Binding-site contacts:
Ligand atom O1P contacts residue LYS50 of chain 1.A at 2.9 Å (salt-bridge).
Ligand atom O28 contacts residue SER132 of chain 1.A at 2.7 Å (h-bond).
Ligand atom C8A contacts residue ARG102 of chain 1.A at 3.6 Å.
Ligand atom C5M contacts residue SER112 of chain 1.A at 3.5 Å.
Ligand atom N2A contacts residue GLU137 of chain 1.A at 2.8 Å (salt-bridge).
Ligand atom C8 contacts residue SER132 of chain 1.A at 3.3 Å.
Ligand atom O18 contacts residue ASP23 of chain 1.B at 2.8 Å (salt-bridge).
Ligand atom C7 contacts residue GLY111 of chain 1.A at 3.4 Å.
Ligand atom O4S contacts residue GLY22 of chain 1.B at 2.9 Å (h-bond).
Ligand atom C2 contacts residue ARG104 of chain 1.A at 3.6 Å.
Ligand atom C4 contacts residue ARG104 of chain 1.A at 3.7 Å.
Ligand atom O2P contacts residue LYS50 of chain 1.A at 3.2 Å (salt-bridge).
Ligand atom O4S contacts residue ARG21 of chain 1.B at 3.3 Å.
Ligand atom C5 contacts residue ARG104 of chain 1.A at 3.7 Å.
Ligand atom O28 contacts residue ASP23 of chain 1.B at 3.5 Å (salt-bridge).
Ligand atom O2 contacts residue ARG20 of chain 1.B at 2.6 Å (salt-bridge).
Ligand atom O6A contacts residue ARG102 of chain 1.A at 3.2 Å (salt-bridge).
Ligand atom O3S contacts residue ARG21 of chain 1.B at 2.8 Å (salt-bridge).
Ligand atom C7 contacts residue ASP23 of chain 1.B at 3.1 Å.
Ligand atom C5M contacts residue GLY103 of chain 1.A at 3.5 Å.
Ligand atom O18 contacts residue GLY22 of chain 1.B at 3.4 Å.
Ligand atom O28 contacts residue SER131 of chain 1.A at 3.5 Å.
Ligand atom O18 contacts residue SER132 of chain 1.A at 2.7 Å (h-bond).
Ligand atom N7A contacts residue ARG102 of chain 1.A at 2.9 Å (salt-bridge).
Ligand atom N1 contacts residue ARG104 of chain 1.A at 3.5 Å.
Ligand atom C3M contacts residue ASP77 of chain 1.A at 3.3 Å.
Ligand atom P1 contacts residue LYS50 of chain 1.A at 3.6 Å.
Ligand atom O3P contacts residue GLY103 of chain 1.A at 3.6 Å.
Ligand atom N1 contacts residue ASP23 of chain 1.B at 2.8 Å (salt-bridge).
Ligand atom C8 contacts residue ASP23 of chain 1.B at 3.2 Å.
Ligand atom O1P contacts residue ARG102 of chain 1.A at 3.0 Å (salt-bridge).
Ligand atom O6A contacts residue HIS135 of chain 1.A at 3.3 Å.
Ligand atom C6 contacts residue ASP23 of chain 1.B at 3.5 Å.
Ligand atom O2 contacts residue ARG104 of chain 1.A at 2.8 Å (salt-bridge).
Ligand atom C5M contacts residue ARG102 of chain 1.A at 3.5 Å.
Ligand atom O6A contacts residue ARG142 of chain 1.A at 3.1 Å.
Ligand atom O2S contacts residue ARG21 of chain 1.B at 3.1 Å (salt-bridge).
Ligand atom O3P contacts residue ARG104 of chain 1.A at 3.6 Å (salt-bridge).
Ligand atom N1A contacts residue GLU137 of chain 1.A at 2.9 Å (salt-bridge).
Ligand atom C2A contacts residue GLU137 of chain 1.A at 3.3 Å.

This protein binds this small molecule.
Small molecule (SMILES): Cc1c(O)nc(CC(=O)O)c(C)c1O[P](=O)(O)OCC1OC(n2cnc3c(=O)[nH]c(N)nc32)[C@H](O)[C@@H]1O

Sequence of chain 1.A:
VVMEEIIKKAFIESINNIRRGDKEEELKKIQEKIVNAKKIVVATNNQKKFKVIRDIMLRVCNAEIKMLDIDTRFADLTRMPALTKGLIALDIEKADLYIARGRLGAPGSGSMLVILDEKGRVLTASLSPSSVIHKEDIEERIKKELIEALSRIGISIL

Sequence of chain 1.B:
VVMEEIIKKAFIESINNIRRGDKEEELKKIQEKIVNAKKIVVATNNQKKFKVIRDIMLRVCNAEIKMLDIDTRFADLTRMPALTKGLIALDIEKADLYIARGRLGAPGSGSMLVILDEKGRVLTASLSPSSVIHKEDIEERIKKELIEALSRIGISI